Sequence of chain 1.D:
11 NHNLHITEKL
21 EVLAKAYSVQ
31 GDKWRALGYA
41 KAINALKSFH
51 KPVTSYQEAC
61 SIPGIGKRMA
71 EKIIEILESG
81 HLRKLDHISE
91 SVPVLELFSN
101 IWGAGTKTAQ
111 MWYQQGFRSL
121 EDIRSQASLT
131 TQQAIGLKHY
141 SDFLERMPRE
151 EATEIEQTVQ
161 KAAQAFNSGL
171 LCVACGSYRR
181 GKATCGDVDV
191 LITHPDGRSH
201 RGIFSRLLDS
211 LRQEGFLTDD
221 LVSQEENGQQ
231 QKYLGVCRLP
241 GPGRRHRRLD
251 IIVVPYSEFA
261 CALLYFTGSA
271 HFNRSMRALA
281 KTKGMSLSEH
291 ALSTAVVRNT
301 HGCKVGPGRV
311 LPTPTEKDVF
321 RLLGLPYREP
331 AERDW

This small molecule binds to this protein.
Small molecule (SMILES): Cc1cn([C@H]2C[C@H](O[P](=O)(O)OC[C@H]3O[C@@H](n4cnc5c(N)ncnc54)C[C@@H]3O[P](=O)(O)OC[C@H]3O[C@@H](n4ccc(N)nc4=O)C[C@@H]3O[P](=O)(O)OC[C@H]3O[C@@H](n4cnc5c(=O)nc(N)[nH]c54)C[C@@H]3O)[C@@H](CO[P](=O)(O)O[C@H]3C[C@H](n4cnc5c(=O)nc(N)[nH]c54)O[C@@H]3CO[P](=O)(O)O[C@H]3C[C@H](n4cnc5c(N)ncnc54)O[C@@H]3CO[P](=O)(O)O[C@H]3C[C@H](n4ccc(N)nc4=O)O[C@@H]3CO)O2)c(=O)[nH]c1=O

Binding-site contacts:
Ligand atom C1' contacts residue ASN273 of chain 1.D at 3.5 Å.
Ligand atom OP1 contacts residue TRP102 of chain 1.D at 3.0 Å (h-bond).
Ligand atom O3' contacts residue ASP250 of chain 1.D at 3.4 Å (salt-bridge).
Ligand atom O3' contacts residue PPV1 of chain 1.J at 3.1 Å (h-bond).
Ligand atom C5' contacts residue PPV1 of chain 1.J at 3.2 Å.
Ligand atom OP1 contacts residue NA1 of chain 1.H at 2.4 Å (h-bond).
Ligand atom O5' contacts residue PPV1 of chain 1.J at 2.8 Å (h-bond).
Ligand atom C2' contacts residue TYR265 of chain 1.D at 3.2 Å (hydrophobic).
Ligand atom OP1 contacts residue GLY105 of chain 1.D at 2.8 Å (h-bond).
Ligand atom O2 contacts residue TYR265 of chain 1.D at 2.6 Å (h-bond).
Ligand atom OP2 contacts residue LYS107 of chain 1.D at 3.1 Å (salt-bridge).
Ligand atom OP1 contacts residue ASP189 of chain 1.D at 2.6 Å (salt-bridge).
Ligand atom O3' contacts residue THR267 of chain 1.D at 3.5 Å (h-bond).
Ligand atom C4' contacts residue EDO1 of chain 1.E at 3.5 Å.
Ligand atom C4' contacts residue PHE266 of chain 1.D at 3.5 Å (hydrophobic).
Ligand atom OP1 contacts residue GLY103 of chain 1.D at 2.8 Å (h-bond).
Ligand atom N2 contacts residue ARG277 of chain 1.D at 3.2 Å.
Ligand atom C2' contacts residue GLY268 of chain 1.D at 3.5 Å.
Ligand atom O5' contacts residue GLY105 of chain 1.D at 3.3 Å (h-bond).
Ligand atom O3' contacts residue GLY103 of chain 1.D at 3.4 Å.
Ligand atom C1' contacts residue TYR265 of chain 1.D at 3.4 Å (hydrophobic).
Ligand atom P contacts residue NA1 of chain 1.H at 3.4 Å.
Ligand atom O3' contacts residue GLY268 of chain 1.D at 3.5 Å.
Ligand atom OP2 contacts residue THR106 of chain 1.D at 3.5 Å (h-bond).
Ligand atom C5' contacts residue EDO1 of chain 1.E at 3.2 Å.
Ligand atom C5' contacts residue ASP189 of chain 1.D at 3.4 Å.
Ligand atom OP1 contacts residue ASP250 of chain 1.D at 3.5 Å (salt-bridge).
Ligand atom OP1 contacts residue THR108 of chain 1.D at 2.7 Å (h-bond).
Ligand atom C1' contacts residue TYR265 of chain 1.D at 3.3 Å (hydrophobic).
Ligand atom N3 contacts residue TYR265 of chain 1.D at 3.4 Å.
Ligand atom OP1 contacts residue ASP187 of chain 1.D at 2.6 Å (salt-bridge).
Ligand atom C2' contacts residue ASN273 of chain 1.D at 3.3 Å.
Ligand atom O3' contacts residue TRP102 of chain 1.D at 3.3 Å.
Ligand atom N3 contacts residue ASN273 of chain 1.D at 3.1 Å (h-bond).
Ligand atom P contacts residue PPV1 of chain 1.J at 3.3 Å.
Ligand atom C2' contacts residue TYR265 of chain 1.D at 3.4 Å (hydrophobic).
Ligand atom C5' contacts residue GLY103 of chain 1.D at 3.4 Å.
Ligand atom OP1 contacts residue PPV1 of chain 1.J at 3.3 Å (h-bond).
Ligand atom OP1 contacts residue ALA104 of chain 1.D at 3.4 Å (h-bond).
Ligand atom OP1 contacts residue MG1 of chain 1.F at 2.6 Å.